Binding-site contacts:
Ligand atom C2 contacts residue ASN154 of chain 29.A at 2.4 Å.
Ligand atom C6 contacts residue HIS104 of chain 29.B at 3.5 Å.
Ligand atom C5 contacts residue HIS104 of chain 29.B at 3.2 Å.
Ligand atom O5 contacts residue ASN154 of chain 29.A at 2.3 Å (h-bond).
Ligand atom O5 contacts residue HIS104 of chain 29.B at 3.1 Å.
Ligand atom C1 contacts residue HIS104 of chain 29.B at 3.7 Å.
Ligand atom C3 contacts residue ASN154 of chain 29.A at 3.8 Å.
Ligand atom C8 contacts residue ASN154 of chain 29.A at 3.7 Å.
Ligand atom C8 contacts residue HIS104 of chain 29.B at 4.5 Å.
Ligand atom C4 contacts residue HIS104 of chain 29.B at 4.5 Å.
Ligand atom C4 contacts residue ASN154 of chain 29.A at 4.2 Å.
Ligand atom C6 contacts residue VAL250 of chain 29.B at 4.3 Å (hydrophobic).
Ligand atom C1 contacts residue ASN154 of chain 29.A at 1.4 Å.
Ligand atom N2 contacts residue ASN154 of chain 29.A at 2.9 Å (h-bond).
Ligand atom C5 contacts residue ASN154 of chain 29.A at 3.6 Å.
Ligand atom C7 contacts residue ASN154 of chain 29.A at 3.4 Å.
Ligand atom O7 contacts residue ASN154 of chain 29.A at 3.4 Å (h-bond).

Sequence of chain 29.B:
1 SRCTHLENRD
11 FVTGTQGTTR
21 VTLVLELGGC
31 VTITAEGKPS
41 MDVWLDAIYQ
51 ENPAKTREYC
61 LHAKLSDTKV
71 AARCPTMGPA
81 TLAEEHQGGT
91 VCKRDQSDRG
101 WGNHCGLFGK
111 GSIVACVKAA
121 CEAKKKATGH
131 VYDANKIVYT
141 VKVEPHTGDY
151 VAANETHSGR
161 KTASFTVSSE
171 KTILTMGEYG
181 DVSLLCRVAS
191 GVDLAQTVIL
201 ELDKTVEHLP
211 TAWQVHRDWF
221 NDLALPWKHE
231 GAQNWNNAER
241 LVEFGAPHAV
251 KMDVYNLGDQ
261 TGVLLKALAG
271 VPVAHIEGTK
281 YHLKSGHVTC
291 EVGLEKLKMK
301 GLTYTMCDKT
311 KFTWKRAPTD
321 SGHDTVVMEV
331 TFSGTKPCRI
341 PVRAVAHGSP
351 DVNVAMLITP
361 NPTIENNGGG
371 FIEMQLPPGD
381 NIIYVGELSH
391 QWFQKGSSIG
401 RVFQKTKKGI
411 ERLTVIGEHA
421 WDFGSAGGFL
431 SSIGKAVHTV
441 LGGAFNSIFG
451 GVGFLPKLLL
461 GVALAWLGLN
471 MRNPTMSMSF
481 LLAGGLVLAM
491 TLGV

A protein and the small-molecule ligand that binds it are described below.
Small molecule (SMILES): CC(=O)N[C@H]1[C@H](O[C@H]2[C@H](O)[C@@H](NC(C)=O)CO[C@@H]2CO[C@@H]2O[C@@H](C)[C@@H](O)[C@@H](O)[C@@H]2O)O[C@H](CO)[C@@H](O)[C@@H]1O

Sequence of chain 29.A:
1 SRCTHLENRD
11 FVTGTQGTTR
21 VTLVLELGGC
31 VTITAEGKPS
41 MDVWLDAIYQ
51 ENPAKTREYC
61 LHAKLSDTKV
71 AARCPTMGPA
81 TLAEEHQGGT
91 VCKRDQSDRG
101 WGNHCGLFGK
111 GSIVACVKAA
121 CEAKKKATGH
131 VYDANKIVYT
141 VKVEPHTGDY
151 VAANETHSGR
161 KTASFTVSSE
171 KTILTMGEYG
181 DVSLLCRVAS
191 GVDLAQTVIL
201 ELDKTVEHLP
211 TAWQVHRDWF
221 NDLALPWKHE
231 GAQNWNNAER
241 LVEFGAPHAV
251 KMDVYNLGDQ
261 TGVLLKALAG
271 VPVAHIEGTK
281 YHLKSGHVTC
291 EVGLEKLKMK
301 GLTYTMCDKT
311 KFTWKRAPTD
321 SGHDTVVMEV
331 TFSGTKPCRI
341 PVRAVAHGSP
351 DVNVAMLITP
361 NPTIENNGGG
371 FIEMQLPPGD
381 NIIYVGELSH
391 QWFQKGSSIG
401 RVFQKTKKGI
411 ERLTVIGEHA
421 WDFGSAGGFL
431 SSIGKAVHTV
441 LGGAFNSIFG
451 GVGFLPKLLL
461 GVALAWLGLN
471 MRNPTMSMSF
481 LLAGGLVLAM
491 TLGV